Sequence of chain 1.A:
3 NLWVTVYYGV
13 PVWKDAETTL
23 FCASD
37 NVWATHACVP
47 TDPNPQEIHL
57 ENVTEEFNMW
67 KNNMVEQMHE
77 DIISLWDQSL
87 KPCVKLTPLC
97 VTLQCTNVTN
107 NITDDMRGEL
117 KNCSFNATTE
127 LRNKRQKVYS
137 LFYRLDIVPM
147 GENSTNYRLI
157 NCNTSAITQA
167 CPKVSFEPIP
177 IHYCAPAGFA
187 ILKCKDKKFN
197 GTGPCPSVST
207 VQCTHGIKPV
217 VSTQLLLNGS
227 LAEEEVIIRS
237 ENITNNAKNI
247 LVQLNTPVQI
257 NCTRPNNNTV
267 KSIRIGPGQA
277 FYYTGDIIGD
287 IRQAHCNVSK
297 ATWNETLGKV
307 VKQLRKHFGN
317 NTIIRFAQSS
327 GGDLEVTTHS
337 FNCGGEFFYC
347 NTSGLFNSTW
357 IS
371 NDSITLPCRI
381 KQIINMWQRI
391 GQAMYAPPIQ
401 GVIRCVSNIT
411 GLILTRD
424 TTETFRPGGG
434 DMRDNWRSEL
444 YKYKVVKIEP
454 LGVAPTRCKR

Binding-site contacts:
Ligand atom C7 contacts residue HIS313 of chain 1.A at 4.3 Å.
Ligand atom C7 contacts residue SER236 of chain 1.A at 4.4 Å.
Ligand atom C1 contacts residue ASN196 of chain 1.A at 1.5 Å.
Ligand atom N2 contacts residue ASN196 of chain 1.A at 2.9 Å (h-bond).
Ligand atom C1 contacts residue THR198 of chain 1.A at 3.8 Å.
Ligand atom C8 contacts residue ILE239 of chain 1.A at 4.2 Å (hydrophobic).
Ligand atom O7 contacts residue HIS313 of chain 1.A at 3.4 Å.
Ligand atom C2 contacts residue ASN196 of chain 1.A at 2.5 Å.
Ligand atom C3 contacts residue THR198 of chain 1.A at 4.4 Å.
Ligand atom C8 contacts residue ASN196 of chain 1.A at 4.3 Å.
Ligand atom O5 contacts residue ASN196 of chain 1.A at 2.5 Å (h-bond).
Ligand atom C8 contacts residue SER236 of chain 1.A at 3.2 Å.
Ligand atom O7 contacts residue ILE234 of chain 1.A at 4.4 Å.
Ligand atom C3 contacts residue ASN196 of chain 1.A at 3.9 Å.
Ligand atom C5 contacts residue THR198 of chain 1.A at 4.3 Å.
Ligand atom O5 contacts residue THR198 of chain 1.A at 4.3 Å.
Ligand atom C8 contacts residue ILE234 of chain 1.A at 4.4 Å (hydrophobic).
Ligand atom C4 contacts residue ASN196 of chain 1.A at 4.4 Å.
Ligand atom O7 contacts residue ASN196 of chain 1.A at 3.0 Å (h-bond).
Ligand atom C7 contacts residue ASN196 of chain 1.A at 3.1 Å.
Ligand atom C5 contacts residue ASN196 of chain 1.A at 3.8 Å.

The protein below binds the small molecule below.
Small molecule (SMILES): CC(=O)N[C@@H]1[C@@H](O)[C@H](O)[C@@H](CO)O[C@H]1O